Sequence of chain 1.A:
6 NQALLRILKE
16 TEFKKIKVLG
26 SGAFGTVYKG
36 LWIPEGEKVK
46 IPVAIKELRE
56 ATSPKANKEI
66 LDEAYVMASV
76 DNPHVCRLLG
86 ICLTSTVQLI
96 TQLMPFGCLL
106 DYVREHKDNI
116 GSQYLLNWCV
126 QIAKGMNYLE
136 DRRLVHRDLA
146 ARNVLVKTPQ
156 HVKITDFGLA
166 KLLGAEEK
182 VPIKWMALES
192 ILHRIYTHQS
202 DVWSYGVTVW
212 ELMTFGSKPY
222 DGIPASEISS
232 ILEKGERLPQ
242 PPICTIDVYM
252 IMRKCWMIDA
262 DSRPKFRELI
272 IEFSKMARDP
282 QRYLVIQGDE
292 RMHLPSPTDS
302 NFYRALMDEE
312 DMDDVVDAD

Binding-site contacts:
Ligand atom C11 contacts residue THR96 of chain 1.A at 3.5 Å.
Ligand atom C8 contacts residue VAL32 of chain 1.A at 3.6 Å (hydrophobic).
Ligand atom C1 contacts residue ARG147 of chain 1.A at 3.4 Å.
Ligand atom C3 contacts residue ARG147 of chain 1.A at 3.1 Å.
Ligand atom C25 contacts residue MET99 of chain 1.A at 3.6 Å (hydrophobic).
Ligand atom N3 contacts residue ASP161 of chain 1.A at 3.4 Å (salt-bridge).
Ligand atom C contacts residue ASP106 of chain 1.A at 3.5 Å.
Ligand atom C25 contacts residue GLN97 of chain 1.A at 3.4 Å.
Ligand atom C25 contacts residue ALA49 of chain 1.A at 3.4 Å (hydrophobic).
Ligand atom O1 contacts residue LEU94 of chain 1.A at 3.3 Å.
Ligand atom N6 contacts residue LEU98 of chain 1.A at 3.7 Å.
Ligand atom C12 contacts residue THR96 of chain 1.A at 3.6 Å.
Ligand atom N5 contacts residue ASP161 of chain 1.A at 3.3 Å (salt-bridge).
Ligand atom C21 contacts residue PHE162 of chain 1.A at 3.1 Å (hydrophobic).
Ligand atom N6 contacts residue ALA49 of chain 1.A at 3.8 Å.
Ligand atom C14 contacts residue THR160 of chain 1.A at 3.4 Å.
Ligand atom C1 contacts residue CYS103 of chain 1.A at 2.9 Å (hydrophobic).
Ligand atom C contacts residue CYS103 of chain 1.A at 1.8 Å (hydrophobic).
Ligand atom C24 contacts residue MET99 of chain 1.A at 3.7 Å (hydrophobic).
Ligand atom C19 contacts residue PHE162 of chain 1.A at 3.6 Å (hydrophobic).
Ligand atom N3 contacts residue THR160 of chain 1.A at 3.5 Å (h-bond).
Ligand atom C26 contacts residue LEU150 of chain 1.A at 3.4 Å (hydrophobic).
Ligand atom N6 contacts residue MET99 of chain 1.A at 2.8 Å (h-bond).
Ligand atom C21 contacts residue GLY163 of chain 1.A at 3.7 Å.
Ligand atom C12 contacts residue LYS51 of chain 1.A at 3.6 Å.
Ligand atom N2 contacts residue VAL32 of chain 1.A at 3.3 Å.
Ligand atom C7 contacts residue VAL32 of chain 1.A at 3.6 Å (hydrophobic).
Ligand atom N4 contacts residue PHE162 of chain 1.A at 3.6 Å.
Ligand atom C10 contacts residue VAL32 of chain 1.A at 3.6 Å (hydrophobic).
Ligand atom C14 contacts residue LYS51 of chain 1.A at 3.6 Å.
Ligand atom C14 contacts residue ASP161 of chain 1.A at 3.4 Å.
Ligand atom C18 contacts residue PHE162 of chain 1.A at 3.1 Å (hydrophobic).
Ligand atom O1 contacts residue LEU83 of chain 1.A at 3.7 Å.
Ligand atom C11 contacts residue LYS51 of chain 1.A at 3.6 Å.
Ligand atom N1 contacts residue VAL32 of chain 1.A at 3.7 Å.
Ligand atom C22 contacts residue LEU150 of chain 1.A at 3.7 Å (hydrophobic).
Ligand atom C20 contacts residue MET72 of chain 1.A at 3.5 Å (hydrophobic).
Ligand atom C26 contacts residue ALA49 of chain 1.A at 3.7 Å (hydrophobic).
Ligand atom C21 contacts residue MET72 of chain 1.A at 3.7 Å (hydrophobic).
Ligand atom N2 contacts residue LYS51 of chain 1.A at 3.2 Å (salt-bridge).

A protein and the small-molecule ligand that binds it are described below.
Small molecule (SMILES): CCC(=O)N1CC(n2cc(-c3ccncc3)c(-c3cccc(NC(=O)c4cn(C5CC5)cn4)c3)n2)C1